Binding-site contacts:
Ligand atom C7 contacts residue ASN265 of chain 1.C at 3.6 Å.
Ligand atom C6 contacts residue GLN263 of chain 1.C at 4.4 Å.
Ligand atom O7 contacts residue SER381 of chain 1.C at 4.2 Å.
Ligand atom C5 contacts residue ASN265 of chain 1.C at 3.7 Å.
Ligand atom C3 contacts residue ASN265 of chain 1.C at 3.8 Å.
Ligand atom C4 contacts residue ASN265 of chain 1.C at 4.2 Å.
Ligand atom N2 contacts residue ASN265 of chain 1.C at 2.9 Å (h-bond).
Ligand atom C2 contacts residue ASN265 of chain 1.C at 2.5 Å.
Ligand atom C8 contacts residue ASN265 of chain 1.C at 3.9 Å.
Ligand atom C4 contacts residue GLN263 of chain 1.C at 4.4 Å.
Ligand atom C1 contacts residue GLN263 of chain 1.C at 4.1 Å.
Ligand atom C5 contacts residue GLN263 of chain 1.C at 3.6 Å.
Ligand atom O5 contacts residue ASN265 of chain 1.C at 2.4 Å (h-bond).
Ligand atom C6 contacts residue ASN265 of chain 1.C at 4.5 Å.
Ligand atom O4 contacts residue GLN263 of chain 1.C at 4.4 Å.
Ligand atom O5 contacts residue GLN263 of chain 1.C at 4.2 Å.
Ligand atom C8 contacts residue GLN263 of chain 1.C at 3.9 Å.
Ligand atom O6 contacts residue VAL414 of chain 1.C at 4.4 Å.
Ligand atom O7 contacts residue SER303 of chain 1.C at 4.0 Å.
Ligand atom C1 contacts residue ASN265 of chain 1.C at 1.4 Å.
Ligand atom C3 contacts residue GLN263 of chain 1.C at 4.4 Å.
Ligand atom O7 contacts residue ASN265 of chain 1.C at 4.4 Å.
Ligand atom O6 contacts residue ASN265 of chain 1.C at 4.3 Å.

Sequence of chain 1.C:
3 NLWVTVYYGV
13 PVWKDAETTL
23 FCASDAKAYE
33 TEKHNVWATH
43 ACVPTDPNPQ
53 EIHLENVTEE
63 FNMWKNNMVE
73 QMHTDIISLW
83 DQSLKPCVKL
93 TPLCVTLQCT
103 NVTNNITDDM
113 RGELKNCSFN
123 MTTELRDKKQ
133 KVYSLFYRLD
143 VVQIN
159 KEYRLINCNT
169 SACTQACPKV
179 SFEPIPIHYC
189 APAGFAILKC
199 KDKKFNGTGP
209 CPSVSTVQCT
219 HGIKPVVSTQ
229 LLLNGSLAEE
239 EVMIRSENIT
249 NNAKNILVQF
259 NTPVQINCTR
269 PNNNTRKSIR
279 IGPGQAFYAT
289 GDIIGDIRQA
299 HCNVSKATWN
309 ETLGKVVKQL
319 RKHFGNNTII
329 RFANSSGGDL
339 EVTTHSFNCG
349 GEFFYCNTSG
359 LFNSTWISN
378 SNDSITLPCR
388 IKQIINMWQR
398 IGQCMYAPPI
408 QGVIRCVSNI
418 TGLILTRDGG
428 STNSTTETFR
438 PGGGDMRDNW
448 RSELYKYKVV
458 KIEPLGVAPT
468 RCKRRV

The small molecule below binds the protein below.
Small molecule (SMILES): CC(=O)N[C@H]1[C@H](O[C@H]2[C@H](O)[C@@H](NC(C)=O)CO[C@@H]2CO)O[C@H](CO)[C@@H](O)[C@@H]1O